The small molecule below binds the protein below.
Small molecule (SMILES): CC(=O)N[C@@H]1[C@@H](O)[C@H](O)[C@@H](CO)O[C@H]1O

Binding-site contacts:
Ligand atom N2 contacts residue GLU110 of chain 1.B at 3.3 Å.
Ligand atom C8 contacts residue SER109 of chain 1.B at 3.7 Å.
Ligand atom C3 contacts residue ASN107 of chain 1.B at 3.8 Å.
Ligand atom C8 contacts residue ASN114 of chain 1.B at 3.4 Å.
Ligand atom O5 contacts residue ASN107 of chain 1.B at 2.5 Å (h-bond).
Ligand atom C5 contacts residue ASN107 of chain 1.B at 3.6 Å.
Ligand atom C2 contacts residue ASN107 of chain 1.B at 2.5 Å.
Ligand atom C7 contacts residue SER109 of chain 1.B at 3.8 Å.
Ligand atom N2 contacts residue ASN107 of chain 1.B at 2.8 Å (h-bond).
Ligand atom C1 contacts residue GLU110 of chain 1.B at 3.9 Å.
Ligand atom O7 contacts residue ASN107 of chain 1.B at 3.9 Å.
Ligand atom C4 contacts residue ASN107 of chain 1.B at 4.3 Å.
Ligand atom C8 contacts residue ASN107 of chain 1.B at 4.3 Å.
Ligand atom C2 contacts residue GLU110 of chain 1.B at 4.2 Å.
Ligand atom C7 contacts residue GLU110 of chain 1.B at 3.1 Å.
Ligand atom O7 contacts residue GLU110 of chain 1.B at 4.1 Å.
Ligand atom C7 contacts residue ASN107 of chain 1.B at 3.3 Å.
Ligand atom O7 contacts residue SER109 of chain 1.B at 3.4 Å (h-bond).
Ligand atom C8 contacts residue GLU110 of chain 1.B at 2.2 Å.
Ligand atom C1 contacts residue ASN107 of chain 1.B at 1.5 Å.

Sequence of chain 1.B:
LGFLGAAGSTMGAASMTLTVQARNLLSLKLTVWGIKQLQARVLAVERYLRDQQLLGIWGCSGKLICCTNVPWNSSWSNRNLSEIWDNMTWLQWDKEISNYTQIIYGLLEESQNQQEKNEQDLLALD